Sequence of chain 1.B:
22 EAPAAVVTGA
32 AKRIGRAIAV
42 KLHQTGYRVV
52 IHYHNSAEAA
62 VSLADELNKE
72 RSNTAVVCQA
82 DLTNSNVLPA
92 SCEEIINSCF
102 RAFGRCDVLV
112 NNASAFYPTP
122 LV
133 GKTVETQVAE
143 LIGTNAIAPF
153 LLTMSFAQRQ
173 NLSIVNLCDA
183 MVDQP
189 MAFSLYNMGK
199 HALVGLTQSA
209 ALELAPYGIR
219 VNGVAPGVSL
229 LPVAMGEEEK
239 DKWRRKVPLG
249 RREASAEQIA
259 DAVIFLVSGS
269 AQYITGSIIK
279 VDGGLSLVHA

This protein binds this small molecule.
Small molecule (SMILES): N#Cc1c(-c2ccccc2)[nH]c2nc(N)[nH]c(=O)c12

Binding-site contacts:
Ligand atom NAJ contacts residue PHE117 of chain 1.B at 3.6 Å.
Ligand atom CAP contacts residue NAP1 of chain 1.H at 3.3 Å.
Ligand atom CAO contacts residue NAP1 of chain 1.H at 3.7 Å.
Ligand atom CAQ contacts residue PHE117 of chain 1.B at 3.6 Å (hydrophobic).
Ligand atom CAR contacts residue TYR194 of chain 1.B at 3.3 Å (hydrophobic).
Ligand atom CAO contacts residue PHE117 of chain 1.B at 3.6 Å (hydrophobic).
Ligand atom CAH contacts residue NAP1 of chain 1.H at 3.8 Å.
Ligand atom CAG contacts residue ASP181 of chain 1.B at 3.5 Å.
Ligand atom CAM contacts residue NAP1 of chain 1.H at 3.3 Å.
Ligand atom NAL contacts residue TYR194 of chain 1.B at 2.8 Å (h-bond).
Ligand atom CAS contacts residue NAP1 of chain 1.H at 3.7 Å.
Ligand atom NAL contacts residue PHE117 of chain 1.B at 3.6 Å.
Ligand atom CAD contacts residue NAP1 of chain 1.H at 3.5 Å.
Ligand atom OAC contacts residue NAP1 of chain 1.H at 3.4 Å (h-bond).
Ligand atom NAK contacts residue NAP1 of chain 1.H at 2.9 Å (h-bond).
Ligand atom NAJ contacts residue TYR194 of chain 1.B at 3.2 Å (h-bond).
Ligand atom OAC contacts residue PRO230 of chain 1.B at 3.5 Å.
Ligand atom NAA contacts residue NAP1 of chain 1.H at 3.6 Å.
Ligand atom CAN contacts residue NAP1 of chain 1.H at 3.6 Å.
Ligand atom NAJ contacts residue NAP1 of chain 1.H at 2.8 Å (h-bond).
Ligand atom CAI contacts residue ASP181 of chain 1.B at 3.1 Å.
Ligand atom NAA contacts residue PRO230 of chain 1.B at 3.1 Å.
Ligand atom CAR contacts residue PHE117 of chain 1.B at 3.6 Å (hydrophobic).
Ligand atom CAH contacts residue GLY225 of chain 1.B at 3.3 Å.
Ligand atom CAD contacts residue PRO230 of chain 1.B at 3.8 Å (hydrophobic).
Ligand atom NAB contacts residue SER115 of chain 1.B at 2.9 Å (h-bond).
Ligand atom OAC contacts residue ARG34 of chain 1.B at 3.5 Å (salt-bridge).
Ligand atom CAF contacts residue GLY225 of chain 1.B at 3.3 Å.
Ligand atom CAR contacts residue NAP1 of chain 1.H at 3.7 Å.
Ligand atom NAB contacts residue PHE117 of chain 1.B at 3.6 Å.
Ligand atom NAL contacts residue NAP1 of chain 1.H at 3.5 Å.
Ligand atom NAK contacts residue PHE117 of chain 1.B at 3.8 Å.
Ligand atom CAQ contacts residue NAP1 of chain 1.H at 3.5 Å.
Ligand atom CAG contacts residue CSX188 of chain 1.B at 3.7 Å.
Ligand atom CAF contacts residue VAL226 of chain 1.B at 3.6 Å (hydrophobic).
Ligand atom CAS contacts residue PHE117 of chain 1.B at 3.6 Å (hydrophobic).
Ligand atom CAM contacts residue PHE117 of chain 1.B at 3.4 Å (hydrophobic).
Ligand atom NAA contacts residue LEU229 of chain 1.B at 3.8 Å.
Ligand atom NAB contacts residue NAP1 of chain 1.H at 3.2 Å (h-bond).
Ligand atom CAP contacts residue PHE117 of chain 1.B at 3.7 Å (hydrophobic).